Sequence of chain 1.A:
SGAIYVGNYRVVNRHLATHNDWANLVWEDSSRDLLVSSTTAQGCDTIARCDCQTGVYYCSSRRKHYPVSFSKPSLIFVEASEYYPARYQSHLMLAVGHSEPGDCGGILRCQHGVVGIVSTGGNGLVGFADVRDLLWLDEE

Binding-site contacts:
Ligand atom N contacts residue TRP28 of chain 1.A at 3.4 Å.
Ligand atom N contacts residue HIS25 of chain 1.A at 3.2 Å (h-bond).
Ligand atom C9 contacts residue HIS25 of chain 1.A at 4.2 Å.
Ligand atom C4 contacts residue HIS25 of chain 1.A at 3.5 Å.
Ligand atom C1 contacts residue HIS25 of chain 1.A at 3.6 Å.
Ligand atom N1 contacts residue HIS25 of chain 1.A at 3.1 Å (h-bond).
Ligand atom C6 contacts residue HIS25 of chain 1.A at 3.5 Å.
Ligand atom C3 contacts residue HIS25 of chain 1.A at 3.3 Å.
Ligand atom C1 contacts residue TRP28 of chain 1.A at 3.3 Å (hydrophobic).
Ligand atom C5 contacts residue HIS25 of chain 1.A at 3.3 Å.
Ligand atom C5 contacts residue TRP28 of chain 1.A at 3.7 Å (hydrophobic).
Ligand atom C2 contacts residue TRP28 of chain 1.A at 4.5 Å (hydrophobic).
Ligand atom C contacts residue HIS25 of chain 1.A at 3.6 Å.
Ligand atom C4 contacts residue TRP28 of chain 1.A at 4.4 Å (hydrophobic).
Ligand atom C6 contacts residue TRP28 of chain 1.A at 4.4 Å (hydrophobic).
Ligand atom C5 contacts residue ALA29 of chain 1.A at 4.3 Å (hydrophobic).
Ligand atom C2 contacts residue HIS25 of chain 1.A at 3.0 Å.
Ligand atom C6 contacts residue ALA29 of chain 1.A at 4.0 Å (hydrophobic).

A small-molecule ligand and the protein it binds are described below.
Small molecule (SMILES): Oc1cnc(-c2ccccc2)nc1